A small-molecule ligand and the protein it binds are described below.
Small molecule (SMILES): Oc1cccc(-c2ccccc2)c1O

Sequence of chain 1.C:
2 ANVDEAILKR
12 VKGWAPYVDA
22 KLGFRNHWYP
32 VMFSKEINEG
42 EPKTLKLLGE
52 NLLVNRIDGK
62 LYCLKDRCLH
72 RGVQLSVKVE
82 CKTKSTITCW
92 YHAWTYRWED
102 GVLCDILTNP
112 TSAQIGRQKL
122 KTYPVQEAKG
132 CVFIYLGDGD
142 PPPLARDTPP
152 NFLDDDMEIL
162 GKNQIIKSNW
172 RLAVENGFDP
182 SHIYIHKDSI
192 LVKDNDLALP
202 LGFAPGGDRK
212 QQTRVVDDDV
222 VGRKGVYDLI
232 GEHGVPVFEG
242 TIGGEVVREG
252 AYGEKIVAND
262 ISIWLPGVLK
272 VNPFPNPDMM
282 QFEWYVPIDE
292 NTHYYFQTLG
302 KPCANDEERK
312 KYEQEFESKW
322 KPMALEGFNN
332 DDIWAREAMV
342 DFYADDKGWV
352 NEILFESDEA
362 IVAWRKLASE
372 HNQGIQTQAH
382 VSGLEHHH

Binding-site contacts:
Ligand atom CK8 contacts residue VAL272 of chain 1.C at 4.1 Å (hydrophobic).
Ligand atom CK1 contacts residue PHE329 of chain 1.C at 3.8 Å (hydrophobic).
Ligand atom OK2 contacts residue GLY178 of chain 1.C at 2.9 Å (h-bond).
Ligand atom CK4 contacts residue ASN330 of chain 1.C at 4.1 Å.
Ligand atom OK2 contacts residue HIS183 of chain 1.C at 3.4 Å.
Ligand atom CKC contacts residue PHE275 of chain 1.C at 3.7 Å (hydrophobic).
Ligand atom CK6 contacts residue ASN330 of chain 1.C at 3.9 Å.
Ligand atom OK1 contacts residue LEU270 of chain 1.C at 3.0 Å.
Ligand atom CKB contacts residue PHE329 of chain 1.C at 4.1 Å (hydrophobic).
Ligand atom CKC contacts residue PHE329 of chain 1.C at 3.5 Å (hydrophobic).
Ligand atom CK9 contacts residue ILE262 of chain 1.C at 3.3 Å (hydrophobic).
Ligand atom CK8 contacts residue ALA259 of chain 1.C at 4.2 Å (hydrophobic).
Ligand atom CKA contacts residue ALA259 of chain 1.C at 3.5 Å (hydrophobic).
Ligand atom CK5 contacts residue ASN330 of chain 1.C at 3.5 Å.
Ligand atom CK8 contacts residue ILE262 of chain 1.C at 3.6 Å (hydrophobic).
Ligand atom CK2 contacts residue PHE329 of chain 1.C at 4.1 Å (hydrophobic).
Ligand atom CK4 contacts residue LEU270 of chain 1.C at 3.5 Å (hydrophobic).
Ligand atom CK2 contacts residue VAL272 of chain 1.C at 3.8 Å (hydrophobic).
Ligand atom OK1 contacts residue GLU284 of chain 1.C at 2.8 Å (salt-bridge).
Ligand atom CK1 contacts residue PHE275 of chain 1.C at 3.4 Å (hydrophobic).
Ligand atom CK6 contacts residue PHE275 of chain 1.C at 3.6 Å (hydrophobic).
Ligand atom CK9 contacts residue ALA259 of chain 1.C at 3.6 Å (hydrophobic).
Ligand atom CK5 contacts residue GLN282 of chain 1.C at 3.5 Å.
Ligand atom CK6 contacts residue GLN282 of chain 1.C at 3.5 Å.
Ligand atom CK3 contacts residue VAL272 of chain 1.C at 3.9 Å (hydrophobic).
Ligand atom OK2 contacts residue LEU270 of chain 1.C at 4.0 Å.
Ligand atom CK4 contacts residue VAL272 of chain 1.C at 4.0 Å (hydrophobic).
Ligand atom CK3 contacts residue LEU270 of chain 1.C at 4.0 Å (hydrophobic).
Ligand atom CK3 contacts residue GLY178 of chain 1.C at 4.0 Å.
Ligand atom OK1 contacts residue TYR286 of chain 1.C at 3.9 Å.
Ligand atom CK6 contacts residue VAL272 of chain 1.C at 4.0 Å (hydrophobic).
Ligand atom OK1 contacts residue GLY178 of chain 1.C at 3.6 Å.
Ligand atom CK5 contacts residue VAL272 of chain 1.C at 4.1 Å (hydrophobic).
Ligand atom CKB contacts residue LEU200 of chain 1.C at 3.9 Å (hydrophobic).
Ligand atom CK7 contacts residue VAL272 of chain 1.C at 4.0 Å (hydrophobic).
Ligand atom CK5 contacts residue GLU284 of chain 1.C at 3.7 Å.
Ligand atom CK1 contacts residue VAL272 of chain 1.C at 3.9 Å (hydrophobic).
Ligand atom CK4 contacts residue GLU284 of chain 1.C at 3.6 Å.
Ligand atom CKB contacts residue ALA259 of chain 1.C at 3.9 Å (hydrophobic).
Ligand atom CKA contacts residue ILE184 of chain 1.C at 3.6 Å (hydrophobic).